Sequence of chain 1.B:
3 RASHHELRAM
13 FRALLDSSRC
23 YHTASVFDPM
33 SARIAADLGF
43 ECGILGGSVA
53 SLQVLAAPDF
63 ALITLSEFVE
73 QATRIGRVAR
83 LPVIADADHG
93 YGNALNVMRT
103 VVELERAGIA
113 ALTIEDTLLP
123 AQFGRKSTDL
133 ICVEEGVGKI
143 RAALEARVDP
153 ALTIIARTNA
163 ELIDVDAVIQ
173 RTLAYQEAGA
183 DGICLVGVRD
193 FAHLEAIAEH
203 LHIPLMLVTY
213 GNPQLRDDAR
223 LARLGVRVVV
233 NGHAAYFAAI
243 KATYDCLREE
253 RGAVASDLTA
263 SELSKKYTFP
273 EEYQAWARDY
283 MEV

A protein and the small-molecule ligand that binds it are described below.
Small molecule (SMILES): O=C([O-])C(=O)[O-]

Binding-site contacts:
Ligand atom O3 contacts residue GLY49 of chain 1.B at 3.3 Å (h-bond).
Ligand atom O4 contacts residue ASP88 of chain 1.B at 4.5 Å.
Ligand atom O2 contacts residue ARG159 of chain 1.B at 3.1 Å (salt-bridge).
Ligand atom O2 contacts residue TYR212 of chain 1.B at 4.0 Å.
Ligand atom O3 contacts residue ASP88 of chain 1.B at 3.1 Å (salt-bridge).
Ligand atom C1 contacts residue HIS235 of chain 1.B at 3.7 Å.
Ligand atom C2 contacts residue ARG159 of chain 1.B at 4.1 Å.
Ligand atom O2 contacts residue MG1 of chain 1.K at 2.6 Å.
Ligand atom O4 contacts residue ARG159 of chain 1.B at 4.2 Å.
Ligand atom C1 contacts residue ASP88 of chain 1.B at 3.6 Å.
Ligand atom O1 contacts residue GLY48 of chain 1.B at 3.8 Å.
Ligand atom O1 contacts residue GLY49 of chain 1.B at 4.2 Å.
Ligand atom C1 contacts residue MG1 of chain 1.K at 3.2 Å.
Ligand atom O1 contacts residue HIS235 of chain 1.B at 2.6 Å (h-bond).
Ligand atom O1 contacts residue SER50 of chain 1.B at 2.7 Å (h-bond).
Ligand atom O1 contacts residue MG1 of chain 1.K at 4.5 Å.
Ligand atom O3 contacts residue GLY48 of chain 1.B at 4.0 Å.
Ligand atom O3 contacts residue MG1 of chain 1.K at 2.4 Å.
Ligand atom C2 contacts residue TYR212 of chain 1.B at 4.1 Å (hydrophobic).
Ligand atom O3 contacts residue ASP61 of chain 1.B at 3.8 Å.
Ligand atom C1 contacts residue GLY48 of chain 1.B at 4.0 Å.
Ligand atom C2 contacts residue ASP88 of chain 1.B at 3.6 Å.
Ligand atom O2 contacts residue ASP88 of chain 1.B at 3.3 Å (salt-bridge).
Ligand atom C1 contacts residue GLY49 of chain 1.B at 3.8 Å.
Ligand atom C2 contacts residue MG1 of chain 1.K at 3.3 Å.
Ligand atom C1 contacts residue SER50 of chain 1.B at 3.3 Å.
Ligand atom O4 contacts residue TYR212 of chain 1.B at 4.2 Å.
Ligand atom O4 contacts residue HIS235 of chain 1.B at 3.5 Å (h-bond).
Ligand atom O3 contacts residue SER50 of chain 1.B at 2.9 Å (h-bond).
Ligand atom C2 contacts residue HIS235 of chain 1.B at 4.1 Å.